Sequence of chain 1.A:
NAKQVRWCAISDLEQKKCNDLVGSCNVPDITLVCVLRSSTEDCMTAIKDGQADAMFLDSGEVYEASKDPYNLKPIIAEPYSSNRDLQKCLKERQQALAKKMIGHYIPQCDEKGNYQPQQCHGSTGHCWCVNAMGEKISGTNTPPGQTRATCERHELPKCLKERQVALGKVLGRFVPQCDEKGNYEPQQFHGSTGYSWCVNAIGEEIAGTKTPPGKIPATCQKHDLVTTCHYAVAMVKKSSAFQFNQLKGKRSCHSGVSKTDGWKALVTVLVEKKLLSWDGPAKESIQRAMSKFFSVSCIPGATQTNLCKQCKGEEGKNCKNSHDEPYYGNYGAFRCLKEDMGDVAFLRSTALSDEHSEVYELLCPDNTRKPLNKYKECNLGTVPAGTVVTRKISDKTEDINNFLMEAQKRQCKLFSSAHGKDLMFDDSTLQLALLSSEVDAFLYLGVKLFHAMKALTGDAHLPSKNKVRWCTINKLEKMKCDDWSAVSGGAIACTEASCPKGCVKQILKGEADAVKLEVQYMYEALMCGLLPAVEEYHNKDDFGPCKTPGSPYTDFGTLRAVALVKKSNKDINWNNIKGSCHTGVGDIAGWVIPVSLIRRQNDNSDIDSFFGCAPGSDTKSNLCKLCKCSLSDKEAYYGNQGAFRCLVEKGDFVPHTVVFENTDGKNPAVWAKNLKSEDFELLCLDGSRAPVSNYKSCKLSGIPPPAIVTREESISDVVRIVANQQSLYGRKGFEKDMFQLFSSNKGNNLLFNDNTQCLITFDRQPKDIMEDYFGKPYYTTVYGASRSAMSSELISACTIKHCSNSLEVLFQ

A small-molecule ligand and the protein it binds are described below.
Small molecule (SMILES): NC(=O)OC[C@@H]1N=C(N)N2CCC(O)(O)[C@@]23N=C(N)N[C@@H]13

Binding-site contacts:
Ligand atom N08 contacts residue TYR814 of chain 1.A at 3.2 Å (h-bond).
Ligand atom C12 contacts residue ASP813 of chain 1.A at 4.0 Å.
Ligand atom N15 contacts residue PHE803 of chain 1.A at 3.8 Å.
Ligand atom N06 contacts residue GLU559 of chain 1.A at 2.8 Å (salt-bridge).
Ligand atom C20 contacts residue TYR814 of chain 1.A at 3.3 Å (hydrophobic).
Ligand atom C14 contacts residue ASP804 of chain 1.A at 3.5 Å.
Ligand atom C19 contacts residue TYR814 of chain 1.A at 4.2 Å (hydrophobic).
Ligand atom C12 contacts residue PHE803 of chain 1.A at 4.0 Å (hydrophobic).
Ligand atom N11 contacts residue ASP804 of chain 1.A at 3.9 Å.
Ligand atom C07 contacts residue TYR814 of chain 1.A at 4.2 Å (hydrophobic).
Ligand atom C05 contacts residue ASP804 of chain 1.A at 4.0 Å.
Ligand atom N11 contacts residue ASP813 of chain 1.A at 3.5 Å (salt-bridge).
Ligand atom C20 contacts residue ASP813 of chain 1.A at 2.9 Å.
Ligand atom C02 contacts residue PHE580 of chain 1.A at 4.1 Å (hydrophobic).
Ligand atom C14 contacts residue TYR577 of chain 1.A at 3.2 Å (hydrophobic).
Ligand atom N09 contacts residue ASP813 of chain 1.A at 3.8 Å.
Ligand atom O01 contacts residue THR582 of chain 1.A at 3.6 Å.
Ligand atom N15 contacts residue ASP813 of chain 1.A at 3.5 Å (salt-bridge).
Ligand atom C07 contacts residue PHE803 of chain 1.A at 4.0 Å (hydrophobic).
Ligand atom N15 contacts residue ARG805 of chain 1.A at 3.5 Å (salt-bridge).
Ligand atom N08 contacts residue GLU559 of chain 1.A at 3.0 Å (salt-bridge).
Ligand atom C04 contacts residue PHE580 of chain 1.A at 3.6 Å (hydrophobic).
Ligand atom N09 contacts residue TYR814 of chain 1.A at 4.2 Å.
Ligand atom N15 contacts residue GLN806 of chain 1.A at 3.7 Å.
Ligand atom C19 contacts residue ASP813 of chain 1.A at 3.3 Å.
Ligand atom N08 contacts residue PRO746 of chain 1.A at 3.5 Å.
Ligand atom O01 contacts residue PHE580 of chain 1.A at 3.1 Å.
Ligand atom N15 contacts residue ASP804 of chain 1.A at 1.3 Å (salt-bridge).
Ligand atom N09 contacts residue PHE803 of chain 1.A at 4.2 Å.
Ligand atom C05 contacts residue TYR577 of chain 1.A at 3.3 Å (hydrophobic).
Ligand atom O03 contacts residue TYR577 of chain 1.A at 4.2 Å.
Ligand atom C07 contacts residue GLU559 of chain 1.A at 3.5 Å.
Ligand atom C12 contacts residue ASP804 of chain 1.A at 2.7 Å.
Ligand atom N13 contacts residue TYR577 of chain 1.A at 3.4 Å (h-bond).
Ligand atom N06 contacts residue PRO746 of chain 1.A at 4.1 Å.
Ligand atom O17 contacts residue GLN806 of chain 1.A at 3.6 Å (h-bond).
Ligand atom N08 contacts residue PHE803 of chain 1.A at 4.0 Å.
Ligand atom C04 contacts residue TYR577 of chain 1.A at 3.2 Å (hydrophobic).
Ligand atom C05 contacts residue GLU559 of chain 1.A at 3.5 Å.
Ligand atom N13 contacts residue ASP804 of chain 1.A at 2.3 Å (salt-bridge).